This small molecule binds to this protein.
Small molecule (SMILES): CC(=O)N[C@H]1[C@H](O[C@H]2[C@H](O)[C@@H](NC(C)=O)CO[C@@H]2CO)O[C@H](CO)[C@@H](O)[C@@H]1O

Sequence of chain 1.S:
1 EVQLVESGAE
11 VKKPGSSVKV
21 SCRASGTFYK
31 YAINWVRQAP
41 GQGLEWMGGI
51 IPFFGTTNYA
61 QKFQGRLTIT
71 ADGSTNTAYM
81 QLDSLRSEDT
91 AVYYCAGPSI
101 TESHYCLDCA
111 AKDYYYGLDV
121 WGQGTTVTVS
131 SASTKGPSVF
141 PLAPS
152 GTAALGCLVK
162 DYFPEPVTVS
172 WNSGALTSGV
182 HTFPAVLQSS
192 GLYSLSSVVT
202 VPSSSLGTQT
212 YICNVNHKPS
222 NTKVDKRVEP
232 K

Binding-site contacts:
Ligand atom C3 contacts residue ASN127 of chain 1.G at 3.8 Å.
Ligand atom O5 contacts residue ARG249 of chain 1.G at 3.2 Å (salt-bridge).
Ligand atom C1 contacts residue ARG249 of chain 1.G at 3.3 Å.
Ligand atom C4 contacts residue ASN127 of chain 1.G at 4.3 Å.
Ligand atom C7 contacts residue SER103 of chain 1.S at 4.2 Å.
Ligand atom O7 contacts residue ASN127 of chain 1.G at 3.6 Å (h-bond).
Ligand atom C2 contacts residue ASN127 of chain 1.G at 2.4 Å.
Ligand atom C7 contacts residue GLN126 of chain 1.G at 4.4 Å.
Ligand atom O7 contacts residue SER103 of chain 1.S at 3.5 Å (h-bond).
Ligand atom N2 contacts residue ASN127 of chain 1.G at 2.9 Å (h-bond).
Ligand atom O5 contacts residue ASN127 of chain 1.G at 2.4 Å (h-bond).
Ligand atom C7 contacts residue ASN127 of chain 1.G at 3.4 Å.
Ligand atom O7 contacts residue ASN116 of chain 1.G at 2.9 Å (h-bond).
Ligand atom C5 contacts residue ARG249 of chain 1.G at 3.2 Å.
Ligand atom C8 contacts residue ASN116 of chain 1.G at 4.4 Å.
Ligand atom C4 contacts residue ARG249 of chain 1.G at 4.5 Å.
Ligand atom C1 contacts residue ASN127 of chain 1.G at 1.4 Å.
Ligand atom C2 contacts residue ARG249 of chain 1.G at 4.5 Å.
Ligand atom N2 contacts residue GLN126 of chain 1.G at 4.0 Å.
Ligand atom O5 contacts residue SER103 of chain 1.S at 4.0 Å.
Ligand atom N2 contacts residue SER103 of chain 1.S at 4.4 Å.
Ligand atom C5 contacts residue ASN127 of chain 1.G at 3.7 Å.
Ligand atom C2 contacts residue SER103 of chain 1.S at 3.9 Å.
Ligand atom C7 contacts residue ASN116 of chain 1.G at 4.0 Å.
Ligand atom C8 contacts residue GLN126 of chain 1.G at 3.4 Å.
Ligand atom C6 contacts residue ARG249 of chain 1.G at 3.9 Å.
Ligand atom C1 contacts residue SER103 of chain 1.S at 3.6 Å.

Sequence of chain 1.G:
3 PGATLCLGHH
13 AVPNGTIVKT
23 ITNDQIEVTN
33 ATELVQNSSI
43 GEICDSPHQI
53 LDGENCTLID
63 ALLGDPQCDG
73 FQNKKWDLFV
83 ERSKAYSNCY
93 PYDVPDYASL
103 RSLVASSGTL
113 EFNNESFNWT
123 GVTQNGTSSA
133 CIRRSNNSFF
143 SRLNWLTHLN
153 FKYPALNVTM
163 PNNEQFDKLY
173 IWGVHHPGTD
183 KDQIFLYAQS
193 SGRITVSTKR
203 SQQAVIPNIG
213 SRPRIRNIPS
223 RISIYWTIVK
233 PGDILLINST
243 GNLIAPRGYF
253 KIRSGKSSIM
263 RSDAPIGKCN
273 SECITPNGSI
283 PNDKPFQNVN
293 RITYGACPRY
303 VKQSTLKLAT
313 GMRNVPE